Binding-site contacts:
Ligand atom O1A contacts residue PHE141 of chain 3.A at 2.5 Å (h-bond).
Ligand atom C8 contacts residue GPP1 of chain 2.E at 0.6 Å.
Ligand atom PB contacts residue GPP1 of chain 2.E at 0.3 Å.
Ligand atom C4 contacts residue GPP1 of chain 3.E at 1.4 Å.
Ligand atom C9 contacts residue GPP1 of chain 3.E at 1.1 Å.
Ligand atom O1A contacts residue GLY140 of chain 3.A at 3.0 Å.
Ligand atom O3A contacts residue GPP1 of chain 2.E at 1.5 Å (h-bond).
Ligand atom O1B contacts residue GPP1 of chain 3.E at 0.9 Å (h-bond).
Ligand atom O1A contacts residue GPP1 of chain 2.E at 0.4 Å (h-bond).
Ligand atom C6 contacts residue GPP1 of chain 3.E at 2.0 Å.
Ligand atom C5 contacts residue GPP1 of chain 2.E at 1.4 Å.
Ligand atom PA contacts residue GPP1 of chain 3.E at 0.3 Å.
Ligand atom O3B contacts residue GPP1 of chain 2.E at 0.9 Å (h-bond).
Ligand atom O1 contacts residue GPP1 of chain 2.E at 0.9 Å (h-bond).
Ligand atom O3B contacts residue GPP1 of chain 3.E at 0.1 Å (h-bond).
Ligand atom PA contacts residue GPP1 of chain 2.E at 0.3 Å.
Ligand atom C2 contacts residue GPP1 of chain 2.E at 1.4 Å.
Ligand atom C1 contacts residue GPP1 of chain 2.E at 2.3 Å.
Ligand atom O3A contacts residue GPP1 of chain 3.E at 1.5 Å (h-bond).
Ligand atom C7 contacts residue GPP1 of chain 2.E at 1.6 Å.
Ligand atom O1B contacts residue GPP1 of chain 2.E at 1.0 Å (h-bond).
Ligand atom C10 contacts residue GPP1 of chain 3.E at 1.3 Å.
Ligand atom C7 contacts residue GPP1 of chain 3.E at 1.8 Å.
Ligand atom O2B contacts residue GPP1 of chain 3.E at 1.0 Å (h-bond).
Ligand atom C10 contacts residue GPP1 of chain 2.E at 1.2 Å.
Ligand atom C3 contacts residue GPP1 of chain 2.E at 2.1 Å.
Ligand atom C2 contacts residue GPP1 of chain 3.E at 1.4 Å.
Ligand atom PB contacts residue GPP1 of chain 3.E at 0.3 Å.
Ligand atom C3 contacts residue GPP1 of chain 3.E at 1.7 Å.
Ligand atom C6 contacts residue GPP1 of chain 2.E at 2.5 Å.
Ligand atom O1 contacts residue GPP1 of chain 3.E at 1.0 Å (h-bond).
Ligand atom O2A contacts residue GPP1 of chain 3.E at 0.4 Å (h-bond).
Ligand atom O2B contacts residue GPP1 of chain 2.E at 0.1 Å (h-bond).
Ligand atom C9 contacts residue GPP1 of chain 2.E at 1.3 Å.
Ligand atom O2A contacts residue GPP1 of chain 2.E at 1.0 Å (h-bond).
Ligand atom O2A contacts residue PHE141 of chain 2.A at 2.8 Å (h-bond).
Ligand atom C1 contacts residue GPP1 of chain 3.E at 1.6 Å.
Ligand atom O1A contacts residue GPP1 of chain 3.E at 0.9 Å (h-bond).
Ligand atom C8 contacts residue GPP1 of chain 3.E at 0.6 Å.
Ligand atom C5 contacts residue GPP1 of chain 3.E at 2.5 Å.

Sequence of chain 3.A:
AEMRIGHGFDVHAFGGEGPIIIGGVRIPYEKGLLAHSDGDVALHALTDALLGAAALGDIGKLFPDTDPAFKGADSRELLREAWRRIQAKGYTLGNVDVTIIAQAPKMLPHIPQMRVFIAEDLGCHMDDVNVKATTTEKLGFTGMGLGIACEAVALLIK

This small molecule binds to this protein.
Small molecule (SMILES): CC(C)=CCC/C(C)=C/CO[P](=O)(O)OP(=O)(O)O

Sequence of chain 1.A:
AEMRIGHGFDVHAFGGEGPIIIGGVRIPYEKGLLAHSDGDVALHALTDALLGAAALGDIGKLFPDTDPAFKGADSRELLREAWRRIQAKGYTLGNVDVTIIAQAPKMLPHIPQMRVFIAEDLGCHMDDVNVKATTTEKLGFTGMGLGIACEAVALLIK

Sequence of chain 2.A:
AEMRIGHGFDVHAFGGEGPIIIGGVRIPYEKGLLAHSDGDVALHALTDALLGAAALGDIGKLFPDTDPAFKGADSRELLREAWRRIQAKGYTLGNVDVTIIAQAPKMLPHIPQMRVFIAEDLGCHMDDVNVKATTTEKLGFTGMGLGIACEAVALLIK